Binding-site contacts:
Ligand atom OAB contacts residue PRO266 of chain 2.A at 2.4 Å (h-bond).
Ligand atom OAB contacts residue GLN137 of chain 2.A at 3.6 Å (h-bond).
Ligand atom CAI contacts residue ARG167 of chain 2.A at 2.9 Å.
Ligand atom OAC contacts residue ARG229 of chain 2.A at 3.4 Å (salt-bridge).
Ligand atom OAA contacts residue THR168 of chain 2.A at 3.7 Å.
Ligand atom CAK contacts residue HIS134 of chain 2.A at 3.4 Å.
Ligand atom CAQ contacts residue THR168 of chain 2.A at 3.3 Å.
Ligand atom CAM contacts residue PRO266 of chain 2.A at 3.7 Å (hydrophobic).
Ligand atom CAM contacts residue THR168 of chain 2.A at 3.2 Å.
Ligand atom NAP contacts residue PRO266 of chain 2.A at 3.5 Å (h-bond).
Ligand atom OAA contacts residue ARG167 of chain 2.A at 3.6 Å.
Ligand atom OAH contacts residue ARG105 of chain 2.A at 3.4 Å (salt-bridge).
Ligand atom OAD contacts residue GLY82 of chain 3.A at 3.1 Å.
Ligand atom OAE contacts residue PRO266 of chain 2.A at 3.1 Å.
Ligand atom CAR contacts residue GLN137 of chain 2.A at 3.5 Å.
Ligand atom OAE contacts residue ARG229 of chain 2.A at 3.3 Å (salt-bridge).
Ligand atom OAF contacts residue ARG229 of chain 2.A at 3.7 Å.
Ligand atom PAV contacts residue SER52 of chain 2.A at 3.5 Å.
Ligand atom NAP contacts residue LEU267 of chain 2.A at 3.5 Å (h-bond).
Ligand atom PAV contacts residue ARG54 of chain 2.A at 3.4 Å.
Ligand atom CAI contacts residue HIS134 of chain 2.A at 3.5 Å.
Ligand atom PAV contacts residue THR55 of chain 2.A at 3.0 Å.
Ligand atom NAO contacts residue THR168 of chain 2.A at 3.6 Å.
Ligand atom CAJ contacts residue ARG167 of chain 2.A at 2.7 Å.
Ligand atom CAJ contacts residue ARG105 of chain 2.A at 3.6 Å.
Ligand atom CAR contacts residue PRO266 of chain 2.A at 3.3 Å (hydrophobic).
Ligand atom CAN contacts residue THR55 of chain 2.A at 2.7 Å.
Ligand atom OAB contacts residue LEU267 of chain 2.A at 3.8 Å.
Ligand atom OAG contacts residue THR55 of chain 2.A at 2.5 Å (h-bond).
Ligand atom OAA contacts residue GLY166 of chain 2.A at 3.3 Å.
Ligand atom OAF contacts residue LEU267 of chain 2.A at 3.1 Å (h-bond).
Ligand atom OAB contacts residue ARG54 of chain 2.A at 3.4 Å (salt-bridge).
Ligand atom OAG contacts residue SER52 of chain 2.A at 3.6 Å.
Ligand atom OAD contacts residue ARG54 of chain 2.A at 2.4 Å (salt-bridge).
Ligand atom CAK contacts residue ARG105 of chain 2.A at 3.6 Å.
Ligand atom NAP contacts residue GLN137 of chain 2.A at 3.7 Å.
Ligand atom OAH contacts residue SER52 of chain 2.A at 2.2 Å (h-bond).
Ligand atom CAI contacts residue ARG105 of chain 2.A at 2.7 Å.
Ligand atom OAG contacts residue ARG54 of chain 2.A at 2.5 Å.
Ligand atom OAH contacts residue THR55 of chain 2.A at 2.8 Å (h-bond).

The small molecule below binds the protein below.
Small molecule (SMILES): O=C(CP(=O)(O)O)Nc1cccc(NC(=O)CP(=O)(O)O)c1

Sequence of chain 2.A:
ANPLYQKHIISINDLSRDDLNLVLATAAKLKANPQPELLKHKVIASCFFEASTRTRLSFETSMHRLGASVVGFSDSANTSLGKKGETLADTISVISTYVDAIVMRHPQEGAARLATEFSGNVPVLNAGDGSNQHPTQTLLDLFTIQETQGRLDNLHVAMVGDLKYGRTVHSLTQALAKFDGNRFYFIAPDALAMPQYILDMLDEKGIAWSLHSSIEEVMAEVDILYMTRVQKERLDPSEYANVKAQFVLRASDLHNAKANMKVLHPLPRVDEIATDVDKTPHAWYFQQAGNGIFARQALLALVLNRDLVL

Sequence of chain 3.A:
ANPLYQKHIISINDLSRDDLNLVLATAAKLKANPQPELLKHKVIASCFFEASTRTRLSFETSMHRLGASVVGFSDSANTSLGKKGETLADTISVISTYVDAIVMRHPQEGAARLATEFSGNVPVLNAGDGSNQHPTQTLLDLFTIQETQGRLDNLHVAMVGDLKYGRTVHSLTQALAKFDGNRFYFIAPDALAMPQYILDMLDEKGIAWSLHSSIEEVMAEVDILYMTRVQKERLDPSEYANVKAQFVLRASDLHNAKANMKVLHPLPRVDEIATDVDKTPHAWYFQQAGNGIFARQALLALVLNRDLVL